This small molecule binds to this protein.
Small molecule (SMILES): CC(=O)N[C@H]1[C@H](O[C@H]2[C@H](O)[C@@H](NC(C)=O)CO[C@@H]2CO)O[C@H](CO)[C@@H](O)[C@@H]1O

Sequence of chain 1.B:
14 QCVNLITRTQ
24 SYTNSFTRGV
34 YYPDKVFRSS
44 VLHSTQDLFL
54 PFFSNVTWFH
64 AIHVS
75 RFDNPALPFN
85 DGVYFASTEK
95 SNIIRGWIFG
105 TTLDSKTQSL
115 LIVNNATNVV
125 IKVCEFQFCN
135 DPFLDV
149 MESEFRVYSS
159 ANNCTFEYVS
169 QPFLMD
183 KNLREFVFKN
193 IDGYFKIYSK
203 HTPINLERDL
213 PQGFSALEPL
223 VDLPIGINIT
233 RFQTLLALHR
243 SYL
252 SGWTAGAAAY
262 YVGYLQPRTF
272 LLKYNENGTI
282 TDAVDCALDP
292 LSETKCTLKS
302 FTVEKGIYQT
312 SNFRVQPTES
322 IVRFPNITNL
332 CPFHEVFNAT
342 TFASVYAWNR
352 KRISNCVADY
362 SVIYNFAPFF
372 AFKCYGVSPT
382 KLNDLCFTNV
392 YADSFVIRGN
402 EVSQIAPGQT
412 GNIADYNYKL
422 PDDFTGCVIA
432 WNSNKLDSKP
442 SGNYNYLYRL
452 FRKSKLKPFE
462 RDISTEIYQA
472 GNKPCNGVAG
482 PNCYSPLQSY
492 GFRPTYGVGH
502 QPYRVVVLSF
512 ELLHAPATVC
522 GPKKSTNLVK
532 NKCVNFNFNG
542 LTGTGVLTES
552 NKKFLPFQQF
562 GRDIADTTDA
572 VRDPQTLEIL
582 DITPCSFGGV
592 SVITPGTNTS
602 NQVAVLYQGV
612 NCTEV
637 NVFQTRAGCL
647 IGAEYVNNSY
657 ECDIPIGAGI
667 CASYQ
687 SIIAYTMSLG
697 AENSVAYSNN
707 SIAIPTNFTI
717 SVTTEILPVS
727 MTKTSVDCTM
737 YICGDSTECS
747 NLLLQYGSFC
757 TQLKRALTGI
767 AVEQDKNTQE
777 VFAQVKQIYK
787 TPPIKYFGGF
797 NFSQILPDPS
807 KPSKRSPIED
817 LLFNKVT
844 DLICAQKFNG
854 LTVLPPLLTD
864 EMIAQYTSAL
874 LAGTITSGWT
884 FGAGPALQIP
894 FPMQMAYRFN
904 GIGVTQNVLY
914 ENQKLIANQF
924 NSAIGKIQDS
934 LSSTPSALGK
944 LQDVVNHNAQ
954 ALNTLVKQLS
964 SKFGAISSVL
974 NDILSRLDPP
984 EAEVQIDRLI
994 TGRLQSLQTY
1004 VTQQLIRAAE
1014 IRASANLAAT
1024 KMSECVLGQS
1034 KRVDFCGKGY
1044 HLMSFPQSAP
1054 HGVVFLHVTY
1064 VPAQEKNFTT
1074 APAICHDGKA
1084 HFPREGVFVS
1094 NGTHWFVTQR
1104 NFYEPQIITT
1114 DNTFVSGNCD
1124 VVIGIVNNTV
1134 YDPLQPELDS

Binding-site contacts:
Ligand atom C8 contacts residue GLU1068 of chain 1.B at 3.5 Å.
Ligand atom C8 contacts residue ASN1070 of chain 1.B at 4.1 Å.
Ligand atom C8 contacts residue LYS1069 of chain 1.B at 4.3 Å.
Ligand atom C7 contacts residue ASN1070 of chain 1.B at 3.6 Å.
Ligand atom C4 contacts residue ALA702 of chain 1.B at 4.2 Å (hydrophobic).
Ligand atom O7 contacts residue ASN1070 of chain 1.B at 3.9 Å.
Ligand atom C3 contacts residue ASN1070 of chain 1.B at 3.8 Å.
Ligand atom N2 contacts residue ASN1070 of chain 1.B at 3.0 Å (h-bond).
Ligand atom C1 contacts residue ASN1070 of chain 1.B at 1.4 Å.
Ligand atom C3 contacts residue ALA702 of chain 1.B at 4.5 Å (hydrophobic).
Ligand atom O5 contacts residue ASN1070 of chain 1.B at 2.3 Å (h-bond).
Ligand atom C8 contacts residue ALA702 of chain 1.B at 4.1 Å (hydrophobic).
Ligand atom N2 contacts residue ALA702 of chain 1.B at 4.5 Å.
Ligand atom O7 contacts residue ALA702 of chain 1.B at 3.5 Å.
Ligand atom O7 contacts residue SER700 of chain 1.B at 4.1 Å.
Ligand atom O4 contacts residue ALA702 of chain 1.B at 3.7 Å.
Ligand atom C4 contacts residue ASN1070 of chain 1.B at 4.2 Å.
Ligand atom C7 contacts residue ALA702 of chain 1.B at 3.8 Å (hydrophobic).
Ligand atom C2 contacts residue ASN1070 of chain 1.B at 2.5 Å.
Ligand atom C5 contacts residue ALA702 of chain 1.B at 3.7 Å (hydrophobic).
Ligand atom C1 contacts residue GLN891 of chain 1.C at 4.0 Å.
Ligand atom C6 contacts residue ALA702 of chain 1.B at 4.3 Å (hydrophobic).
Ligand atom C5 contacts residue ASN1070 of chain 1.B at 3.6 Å.

Sequence of chain 1.C:
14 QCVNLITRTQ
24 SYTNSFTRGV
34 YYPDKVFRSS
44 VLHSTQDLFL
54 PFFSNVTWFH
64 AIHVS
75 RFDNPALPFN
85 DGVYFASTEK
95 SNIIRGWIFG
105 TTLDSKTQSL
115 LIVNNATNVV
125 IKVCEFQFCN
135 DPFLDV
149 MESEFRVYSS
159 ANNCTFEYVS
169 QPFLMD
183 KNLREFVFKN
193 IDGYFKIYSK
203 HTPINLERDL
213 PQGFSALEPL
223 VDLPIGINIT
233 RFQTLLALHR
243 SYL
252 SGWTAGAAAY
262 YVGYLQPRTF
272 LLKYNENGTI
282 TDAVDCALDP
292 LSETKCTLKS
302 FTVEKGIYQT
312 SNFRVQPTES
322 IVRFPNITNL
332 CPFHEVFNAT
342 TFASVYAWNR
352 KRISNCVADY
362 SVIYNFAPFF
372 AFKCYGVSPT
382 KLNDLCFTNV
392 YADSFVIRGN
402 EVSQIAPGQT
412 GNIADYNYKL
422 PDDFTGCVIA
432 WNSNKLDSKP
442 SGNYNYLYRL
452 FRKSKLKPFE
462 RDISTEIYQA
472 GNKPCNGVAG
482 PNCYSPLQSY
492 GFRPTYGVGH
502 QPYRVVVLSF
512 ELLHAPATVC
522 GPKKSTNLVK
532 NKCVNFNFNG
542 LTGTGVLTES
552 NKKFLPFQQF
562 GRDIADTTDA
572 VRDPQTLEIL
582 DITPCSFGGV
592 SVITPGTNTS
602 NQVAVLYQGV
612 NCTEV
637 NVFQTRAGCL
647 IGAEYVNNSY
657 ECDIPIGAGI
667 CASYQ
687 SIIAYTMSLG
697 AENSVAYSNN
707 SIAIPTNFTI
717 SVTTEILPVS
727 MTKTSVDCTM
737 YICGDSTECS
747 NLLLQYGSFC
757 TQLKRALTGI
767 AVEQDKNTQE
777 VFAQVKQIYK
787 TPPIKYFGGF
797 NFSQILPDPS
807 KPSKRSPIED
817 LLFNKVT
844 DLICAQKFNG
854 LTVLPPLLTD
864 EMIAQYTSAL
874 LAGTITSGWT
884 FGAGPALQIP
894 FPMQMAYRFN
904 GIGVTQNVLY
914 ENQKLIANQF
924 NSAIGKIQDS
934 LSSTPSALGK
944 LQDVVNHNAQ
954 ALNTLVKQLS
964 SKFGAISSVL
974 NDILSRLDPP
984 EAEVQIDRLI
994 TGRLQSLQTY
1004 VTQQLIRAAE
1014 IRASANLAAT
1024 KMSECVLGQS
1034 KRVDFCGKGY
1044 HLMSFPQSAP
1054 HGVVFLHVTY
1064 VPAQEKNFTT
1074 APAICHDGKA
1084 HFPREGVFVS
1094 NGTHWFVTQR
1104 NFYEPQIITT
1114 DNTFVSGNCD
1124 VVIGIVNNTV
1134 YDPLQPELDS